Binding-site contacts:
Ligand atom O contacts residue LYS52 of chain 1.E at 4.1 Å.
Ligand atom OH contacts residue ARG26 of chain 1.E at 1.6 Å (salt-bridge).
Ligand atom OE1 contacts residue ILE147 of chain 1.D at 3.8 Å.
Ligand atom CG contacts residue SER146 of chain 1.D at 3.4 Å.
Ligand atom CG contacts residue ARG26 of chain 1.E at 3.4 Å.
Ligand atom C contacts residue ASP144 of chain 1.D at 4.2 Å.
Ligand atom NE2 contacts residue LEU50 of chain 1.E at 4.2 Å.
Ligand atom CD2 contacts residue ARG26 of chain 1.E at 2.6 Å.
Ligand atom CZ contacts residue ARG26 of chain 1.E at 2.0 Å.
Ligand atom CE1 contacts residue ARG26 of chain 1.E at 3.3 Å.
Ligand atom CA contacts residue GLY66 of chain 1.E at 3.9 Å.
Ligand atom CG contacts residue ILE147 of chain 1.D at 3.5 Å (hydrophobic).
Ligand atom O contacts residue LYS67 of chain 1.E at 3.8 Å.
Ligand atom CE2 contacts residue ARG26 of chain 1.E at 1.9 Å.
Ligand atom N contacts residue SER146 of chain 1.D at 3.0 Å (h-bond).
Ligand atom OXT contacts residue GLY66 of chain 1.E at 3.1 Å (h-bond).
Ligand atom C contacts residue GLY66 of chain 1.E at 2.6 Å.
Ligand atom CB contacts residue ILE147 of chain 1.D at 4.1 Å (hydrophobic).
Ligand atom CD1 contacts residue ARG26 of chain 1.E at 3.6 Å.
Ligand atom O contacts residue ALA27 of chain 1.E at 3.9 Å.
Ligand atom CB contacts residue LYS52 of chain 1.E at 4.2 Å.
Ligand atom CB contacts residue SER146 of chain 1.D at 2.2 Å.
Ligand atom OXT contacts residue LYS52 of chain 1.E at 2.2 Å (salt-bridge).
Ligand atom NE2 contacts residue ILE147 of chain 1.D at 2.3 Å (h-bond).
Ligand atom N contacts residue ASP144 of chain 1.D at 4.2 Å.
Ligand atom CD1 contacts residue LEU50 of chain 1.E at 3.6 Å (hydrophobic).
Ligand atom OXT contacts residue PHE71 of chain 1.E at 4.3 Å.
Ligand atom N contacts residue GLY66 of chain 1.E at 4.0 Å.
Ligand atom CB contacts residue ARG26 of chain 1.E at 4.3 Å.
Ligand atom C contacts residue SER146 of chain 1.D at 4.1 Å.
Ligand atom C contacts residue LYS52 of chain 1.E at 3.2 Å.
Ligand atom CD contacts residue ILE147 of chain 1.D at 3.2 Å (hydrophobic).
Ligand atom C contacts residue SER146 of chain 1.D at 2.9 Å.
Ligand atom CA contacts residue LYS52 of chain 1.E at 3.9 Å.
Ligand atom O contacts residue SER146 of chain 1.D at 2.9 Å (h-bond).
Ligand atom N contacts residue SER146 of chain 1.D at 4.3 Å.
Ligand atom CA contacts residue SER146 of chain 1.D at 3.8 Å.
Ligand atom CA contacts residue SER146 of chain 1.D at 3.1 Å.
Ligand atom O contacts residue GLY66 of chain 1.E at 1.6 Å (h-bond).
Ligand atom O contacts residue ASP144 of chain 1.D at 3.8 Å.

A small-molecule ligand and the protein it binds are described below.
Small molecule (SMILES): CC(C)C[C@H](NC(=O)[C@H](Cc1ccc(O)cc1)NC(=O)[C@H](CCC(N)=O)NC(=O)CN)C(=O)O

Sequence of chain 1.D:
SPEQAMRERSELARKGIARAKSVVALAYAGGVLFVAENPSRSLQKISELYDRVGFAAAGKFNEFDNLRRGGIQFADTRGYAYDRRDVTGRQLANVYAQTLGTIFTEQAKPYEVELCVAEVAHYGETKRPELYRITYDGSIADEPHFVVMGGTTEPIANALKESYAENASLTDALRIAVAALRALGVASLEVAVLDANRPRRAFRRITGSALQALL

Sequence of chain 1.E:
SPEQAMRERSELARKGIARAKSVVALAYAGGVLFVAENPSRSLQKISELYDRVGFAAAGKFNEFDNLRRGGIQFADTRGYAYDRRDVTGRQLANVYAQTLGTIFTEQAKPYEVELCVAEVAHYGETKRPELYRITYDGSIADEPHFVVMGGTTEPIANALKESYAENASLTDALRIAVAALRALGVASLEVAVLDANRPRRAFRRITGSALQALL